A protein and the small-molecule ligand that binds it are described below.
Small molecule (SMILES): CC(=O)N[C@@H]1[C@@H](O)[C@H](O)[C@@H](CO)O[C@H]1O

Binding-site contacts:
Ligand atom C2 contacts residue ASN23 of chain 1.A at 2.5 Å.
Ligand atom C8 contacts residue SER25 of chain 1.A at 4.1 Å.
Ligand atom C1 contacts residue VAL22 of chain 1.A at 4.1 Å (hydrophobic).
Ligand atom C5 contacts residue TRP26 of chain 1.A at 4.2 Å (hydrophobic).
Ligand atom C7 contacts residue ASN23 of chain 1.A at 3.2 Å.
Ligand atom O7 contacts residue ASN23 of chain 1.A at 3.0 Å (h-bond).
Ligand atom C8 contacts residue ASN23 of chain 1.A at 4.4 Å.
Ligand atom C7 contacts residue SER25 of chain 1.A at 4.4 Å.
Ligand atom O6 contacts residue TRP26 of chain 1.A at 3.7 Å.
Ligand atom C1 contacts residue TRP26 of chain 1.A at 3.8 Å (hydrophobic).
Ligand atom C3 contacts residue ASN23 of chain 1.A at 3.8 Å.
Ligand atom C4 contacts residue ASN23 of chain 1.A at 4.2 Å.
Ligand atom O5 contacts residue TRP26 of chain 1.A at 4.0 Å.
Ligand atom C1 contacts residue ASN23 of chain 1.A at 1.4 Å.
Ligand atom C5 contacts residue VAL22 of chain 1.A at 4.4 Å (hydrophobic).
Ligand atom C5 contacts residue ASN23 of chain 1.A at 3.6 Å.
Ligand atom N2 contacts residue ASN23 of chain 1.A at 2.9 Å (h-bond).
Ligand atom C6 contacts residue VAL22 of chain 1.A at 4.2 Å (hydrophobic).
Ligand atom O6 contacts residue VAL22 of chain 1.A at 3.9 Å.
Ligand atom O5 contacts residue VAL22 of chain 1.A at 3.3 Å.
Ligand atom N2 contacts residue SER25 of chain 1.A at 4.1 Å.
Ligand atom O5 contacts residue ASN23 of chain 1.A at 2.3 Å (h-bond).

Sequence of chain 1.A:
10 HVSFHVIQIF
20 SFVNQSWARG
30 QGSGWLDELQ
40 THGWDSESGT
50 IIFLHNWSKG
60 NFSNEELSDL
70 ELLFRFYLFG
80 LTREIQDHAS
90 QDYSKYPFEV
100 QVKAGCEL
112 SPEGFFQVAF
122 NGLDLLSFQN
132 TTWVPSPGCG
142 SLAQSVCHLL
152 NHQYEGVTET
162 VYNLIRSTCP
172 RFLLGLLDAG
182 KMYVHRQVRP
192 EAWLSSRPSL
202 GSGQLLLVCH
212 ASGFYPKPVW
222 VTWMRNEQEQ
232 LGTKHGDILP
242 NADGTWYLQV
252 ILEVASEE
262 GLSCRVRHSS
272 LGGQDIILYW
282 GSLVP